Binding-site contacts:
Ligand atom CA3 contacts residue HIS247 of chain 5.A at 3.4 Å.
Ligand atom CA4 contacts residue HIS200 of chain 5.A at 3.4 Å.
Ligand atom CA2 contacts residue BP71 of chain 5.E at 3.8 Å.
Ligand atom CA3 contacts residue FE21 of chain 5.B at 3.0 Å.
Ligand atom CA1 contacts residue HIS247 of chain 5.A at 3.5 Å.
Ligand atom CA5 contacts residue HIS247 of chain 5.A at 3.3 Å.
Ligand atom CA6 contacts residue PHE192 of chain 5.A at 3.6 Å (hydrophobic).
Ligand atom CA4 contacts residue TYR256 of chain 5.A at 3.8 Å (hydrophobic).
Ligand atom CA1 contacts residue PHE192 of chain 5.A at 3.8 Å (hydrophobic).
Ligand atom CA2 contacts residue TYR256 of chain 5.A at 3.2 Å (hydrophobic).
Ligand atom CA3 contacts residue TYR256 of chain 5.A at 2.9 Å (hydrophobic).
Ligand atom CB6 contacts residue HIS247 of chain 5.A at 4.0 Å.
Ligand atom CB5 contacts residue ASP284 of chain 5.A at 3.7 Å.
Ligand atom CB6 contacts residue ASP284 of chain 5.A at 3.4 Å.
Ligand atom OA3 contacts residue FE21 of chain 5.B at 2.2 Å.
Ligand atom CB6 contacts residue TYR178 of chain 5.A at 3.3 Å (hydrophobic).
Ligand atom CB2 contacts residue LEU190 of chain 5.A at 3.5 Å (hydrophobic).
Ligand atom CB1 contacts residue TYR178 of chain 5.A at 4.0 Å (hydrophobic).
Ligand atom OA3 contacts residue TYR256 of chain 5.A at 2.4 Å (h-bond).
Ligand atom CA4 contacts residue PHE192 of chain 5.A at 3.8 Å (hydrophobic).
Ligand atom CA4 contacts residue HIS247 of chain 5.A at 3.3 Å.
Ligand atom CB5 contacts residue TYR178 of chain 5.A at 3.3 Å (hydrophobic).
Ligand atom CA5 contacts residue PHE192 of chain 5.A at 3.5 Å (hydrophobic).
Ligand atom OA4 contacts residue FE21 of chain 5.B at 2.3 Å.
Ligand atom CB3 contacts residue LEU190 of chain 5.A at 3.3 Å (hydrophobic).
Ligand atom CA6 contacts residue HIS247 of chain 5.A at 3.1 Å.
Ligand atom OA4 contacts residue GLU266 of chain 5.A at 3.8 Å.
Ligand atom CA2 contacts residue HIS247 of chain 5.A at 3.4 Å.
Ligand atom CA5 contacts residue HIS200 of chain 5.A at 3.7 Å.
Ligand atom OA3 contacts residue HIS215 of chain 5.A at 2.8 Å.
Ligand atom OA4 contacts residue HIS152 of chain 5.A at 3.0 Å (h-bond).
Ligand atom OA4 contacts residue HIS200 of chain 5.A at 2.6 Å (h-bond).
Ligand atom CA6 contacts residue ASN249 of chain 5.A at 3.6 Å.
Ligand atom CA4 contacts residue FE21 of chain 5.B at 3.1 Å.
Ligand atom CB4 contacts residue ILE180 of chain 5.A at 4.0 Å (hydrophobic).
Ligand atom CA5 contacts residue ASN249 of chain 5.A at 3.3 Å.
Ligand atom OA4 contacts residue HIS247 of chain 5.A at 3.5 Å (h-bond).
Ligand atom CB4 contacts residue TYR178 of chain 5.A at 4.0 Å (hydrophobic).
Ligand atom CA6 contacts residue TYR178 of chain 5.A at 3.7 Å (hydrophobic).
Ligand atom OA3 contacts residue GLU266 of chain 5.A at 3.5 Å (salt-bridge).

Sequence of chain 5.A:
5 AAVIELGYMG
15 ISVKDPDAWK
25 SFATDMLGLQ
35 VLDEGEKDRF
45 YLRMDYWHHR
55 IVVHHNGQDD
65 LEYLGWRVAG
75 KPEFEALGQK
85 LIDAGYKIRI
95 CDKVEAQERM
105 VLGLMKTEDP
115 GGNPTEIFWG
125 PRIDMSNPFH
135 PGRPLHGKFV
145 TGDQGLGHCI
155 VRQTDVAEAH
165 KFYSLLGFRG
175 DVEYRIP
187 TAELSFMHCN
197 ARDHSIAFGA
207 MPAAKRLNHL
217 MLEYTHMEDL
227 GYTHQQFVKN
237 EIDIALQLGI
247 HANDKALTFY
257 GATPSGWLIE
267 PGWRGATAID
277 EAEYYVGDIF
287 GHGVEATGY

The small molecule below binds the protein below.
Small molecule (SMILES): Oc1ccc(-c2ccccc2)cc1O